Binding-site contacts:
Ligand atom C11 contacts residue GLY13 of chain 2.A at 3.6 Å.
Ligand atom C12 contacts residue GLN138 of chain 2.A at 3.2 Å.
Ligand atom N contacts residue TYR134 of chain 2.A at 3.2 Å.
Ligand atom C11 contacts residue GLN138 of chain 2.A at 3.8 Å.
Ligand atom C13 contacts residue GLY13 of chain 2.A at 3.6 Å.
Ligand atom C13 contacts residue GLN156 of chain 2.A at 3.6 Å.
Ligand atom C9 contacts residue PHE11 of chain 2.A at 3.5 Å (hydrophobic).
Ligand atom C2 contacts residue GLN138 of chain 2.A at 3.5 Å.
Ligand atom N2 contacts residue HIS50 of chain 2.A at 3.5 Å (h-bond).
Ligand atom N1 contacts residue GLN15 of chain 2.A at 3.8 Å.
Ligand atom C3 contacts residue TYR134 of chain 2.A at 3.4 Å (hydrophobic).
Ligand atom C2 contacts residue GLN156 of chain 2.A at 3.8 Å.
Ligand atom N2 contacts residue ASP141 of chain 2.A at 2.9 Å (salt-bridge).
Ligand atom O1 contacts residue GLN156 of chain 2.A at 2.5 Å (h-bond).
Ligand atom C4 contacts residue GLN15 of chain 2.A at 3.2 Å.
Ligand atom C14 contacts residue GLN138 of chain 2.A at 3.2 Å.
Ligand atom O1 contacts residue ATP1 of chain 2.B at 3.8 Å.
Ligand atom N contacts residue GLN15 of chain 2.A at 3.5 Å (h-bond).
Ligand atom O1 contacts residue MG1 of chain 2.C at 3.5 Å.
Ligand atom C7 contacts residue GLN138 of chain 2.A at 3.8 Å.
Ligand atom C3 contacts residue HIS50 of chain 2.A at 3.4 Å.
Ligand atom C4 contacts residue TYR134 of chain 2.A at 3.7 Å (hydrophobic).
Ligand atom C contacts residue GLN15 of chain 2.A at 3.7 Å.
Ligand atom C13 contacts residue VAL152 of chain 2.A at 3.8 Å (hydrophobic).
Ligand atom O contacts residue HIS50 of chain 2.A at 3.1 Å (h-bond).
Ligand atom C10 contacts residue SER12 of chain 2.A at 3.8 Å.
Ligand atom C10 contacts residue PHE11 of chain 2.A at 3.8 Å (hydrophobic).
Ligand atom O1 contacts residue HIS159 of chain 2.A at 3.6 Å.
Ligand atom O contacts residue TYR134 of chain 2.A at 3.8 Å.
Ligand atom C10 contacts residue VAL142 of chain 2.A at 3.8 Å (hydrophobic).
Ligand atom C7 contacts residue HIS50 of chain 2.A at 3.3 Å.
Ligand atom C5 contacts residue GLN156 of chain 2.A at 3.5 Å.
Ligand atom C13 contacts residue GLN138 of chain 2.A at 3.6 Å.
Ligand atom C7 contacts residue ASP141 of chain 2.A at 3.8 Å.
Ligand atom N1 contacts residue TYR134 of chain 2.A at 3.4 Å.
Ligand atom C8 contacts residue GLN138 of chain 2.A at 3.6 Å.
Ligand atom C10 contacts residue GLY13 of chain 2.A at 3.7 Å.
Ligand atom N contacts residue HIS50 of chain 2.A at 2.9 Å (h-bond).
Ligand atom N2 contacts residue GLN138 of chain 2.A at 3.6 Å.
Ligand atom C6 contacts residue GLN138 of chain 2.A at 3.6 Å.

Sequence of chain 2.A:
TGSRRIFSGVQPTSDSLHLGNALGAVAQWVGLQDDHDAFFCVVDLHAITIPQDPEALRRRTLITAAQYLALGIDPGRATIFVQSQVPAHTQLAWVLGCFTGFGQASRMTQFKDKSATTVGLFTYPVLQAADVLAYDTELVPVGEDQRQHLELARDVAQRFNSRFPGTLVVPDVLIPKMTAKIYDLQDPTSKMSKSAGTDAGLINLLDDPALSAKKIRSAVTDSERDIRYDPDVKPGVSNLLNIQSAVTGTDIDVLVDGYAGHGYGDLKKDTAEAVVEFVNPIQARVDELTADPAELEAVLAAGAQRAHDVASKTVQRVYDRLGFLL

This small molecule binds to this protein.
Small molecule (SMILES): CNC1=NC(=O)[C@H]([C@H](C)c2c[nH]c3cccc(C)c23)O1